Sequence of chain 1.I:
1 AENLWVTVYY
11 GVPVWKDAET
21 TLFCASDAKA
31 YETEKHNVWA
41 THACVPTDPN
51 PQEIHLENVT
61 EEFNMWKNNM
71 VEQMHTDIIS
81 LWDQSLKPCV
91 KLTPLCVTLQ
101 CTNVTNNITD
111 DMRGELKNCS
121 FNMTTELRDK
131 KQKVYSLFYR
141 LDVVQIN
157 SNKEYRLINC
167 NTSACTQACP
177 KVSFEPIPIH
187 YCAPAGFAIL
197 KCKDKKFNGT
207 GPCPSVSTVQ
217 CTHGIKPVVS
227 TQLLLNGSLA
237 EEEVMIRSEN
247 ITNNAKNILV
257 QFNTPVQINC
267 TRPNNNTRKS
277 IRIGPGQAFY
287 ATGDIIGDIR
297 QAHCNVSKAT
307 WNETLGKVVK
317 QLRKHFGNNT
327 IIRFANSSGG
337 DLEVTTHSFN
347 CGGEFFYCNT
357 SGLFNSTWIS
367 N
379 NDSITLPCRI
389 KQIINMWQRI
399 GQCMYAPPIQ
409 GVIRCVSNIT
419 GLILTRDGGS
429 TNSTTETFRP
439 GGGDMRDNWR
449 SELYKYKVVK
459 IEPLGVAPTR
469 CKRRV

Binding-site contacts:
Ligand atom C2 contacts residue ASN122 of chain 1.I at 2.6 Å.
Ligand atom O7 contacts residue LYS133 of chain 1.I at 3.3 Å.
Ligand atom C8 contacts residue PHE121 of chain 1.I at 3.7 Å (hydrophobic).
Ligand atom C3 contacts residue ASN122 of chain 1.I at 3.9 Å.
Ligand atom C4 contacts residue ASN122 of chain 1.I at 4.3 Å.
Ligand atom C6 contacts residue LYS131 of chain 1.I at 3.3 Å.
Ligand atom O5 contacts residue LYS131 of chain 1.I at 2.8 Å (salt-bridge).
Ligand atom O7 contacts residue ASN122 of chain 1.I at 4.0 Å.
Ligand atom O6 contacts residue LYS131 of chain 1.I at 2.9 Å (salt-bridge).
Ligand atom C1 contacts residue ASN122 of chain 1.I at 1.5 Å.
Ligand atom C8 contacts residue GLN100 of chain 1.I at 3.8 Å.
Ligand atom C5 contacts residue LYS131 of chain 1.I at 3.6 Å.
Ligand atom C1 contacts residue LYS131 of chain 1.I at 3.7 Å.
Ligand atom C7 contacts residue LYS133 of chain 1.I at 4.1 Å.
Ligand atom O5 contacts residue ASN122 of chain 1.I at 2.3 Å (h-bond).
Ligand atom C7 contacts residue ASN122 of chain 1.I at 3.8 Å.
Ligand atom C7 contacts residue PHE121 of chain 1.I at 4.5 Å (hydrophobic).
Ligand atom C8 contacts residue LYS133 of chain 1.I at 4.0 Å.
Ligand atom C8 contacts residue SER120 of chain 1.I at 3.4 Å.
Ligand atom C5 contacts residue ASN122 of chain 1.I at 3.6 Å.
Ligand atom N2 contacts residue ASN122 of chain 1.I at 3.1 Å (h-bond).

This small molecule binds to this protein.
Small molecule (SMILES): CC(=O)N[C@H]1[C@H](O[C@H]2[C@H](O)[C@@H](NC(C)=O)CO[C@@H]2CO)O[C@H](CO)[C@@H](O)[C@@H]1O